Sequence of chain 1.B:
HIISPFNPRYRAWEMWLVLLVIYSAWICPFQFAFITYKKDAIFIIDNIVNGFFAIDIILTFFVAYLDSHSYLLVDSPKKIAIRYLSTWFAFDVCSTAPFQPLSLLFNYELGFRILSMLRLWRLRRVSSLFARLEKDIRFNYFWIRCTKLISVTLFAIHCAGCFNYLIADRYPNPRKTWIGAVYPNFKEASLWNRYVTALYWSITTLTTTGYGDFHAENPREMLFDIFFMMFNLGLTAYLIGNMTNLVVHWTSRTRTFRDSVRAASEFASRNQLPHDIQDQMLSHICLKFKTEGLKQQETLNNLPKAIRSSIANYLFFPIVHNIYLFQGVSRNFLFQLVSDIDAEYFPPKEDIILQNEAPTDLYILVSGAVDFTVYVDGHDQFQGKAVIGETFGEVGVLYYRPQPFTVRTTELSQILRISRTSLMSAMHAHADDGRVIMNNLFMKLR

A small-molecule ligand and the protein it binds are described below.
Small molecule (SMILES): CCCCCCCCCCCCCC(=O)O[C@@H](COC(=O)CCCCCCCC)COP(=O)(O)O

Binding-site contacts:
Ligand atom C25 contacts residue QNJ1 of chain 1.J at 3.9 Å.
Ligand atom O1 contacts residue TYR290 of chain 1.A at 3.0 Å.
Ligand atom C17 contacts residue LYS200 of chain 1.A at 3.8 Å.
Ligand atom P1 contacts residue LYS200 of chain 1.A at 3.8 Å.
Ligand atom C23 contacts residue LYS200 of chain 1.A at 3.5 Å.
Ligand atom C26 contacts residue QNJ1 of chain 1.J at 3.8 Å.
Ligand atom C24 contacts residue VAL204 of chain 1.A at 3.6 Å (hydrophobic).
Ligand atom O5 contacts residue TRP302 of chain 1.B at 4.1 Å.
Ligand atom O8 contacts residue SER179 of chain 1.A at 3.5 Å (h-bond).
Ligand atom C26 contacts residue SER179 of chain 1.A at 4.2 Å.
Ligand atom C28 contacts residue LEU175 of chain 1.A at 4.2 Å (hydrophobic).
Ligand atom C17 contacts residue TYR290 of chain 1.A at 4.1 Å (hydrophobic).
Ligand atom O6 contacts residue ARG197 of chain 1.A at 3.3 Å (salt-bridge).
Ligand atom P1 contacts residue TYR290 of chain 1.A at 3.2 Å.
Ligand atom P1 contacts residue ARG197 of chain 1.A at 3.5 Å.
Ligand atom C24 contacts residue SER179 of chain 1.A at 4.2 Å.
Ligand atom C36 contacts residue TRP75 of chain 1.A at 3.4 Å (hydrophobic).
Ligand atom C27 contacts residue VAL178 of chain 1.A at 4.0 Å (hydrophobic).
Ligand atom C31 contacts residue SER203 of chain 1.A at 3.8 Å.
Ligand atom O6 contacts residue TRP302 of chain 1.B at 3.7 Å.
Ligand atom C11 contacts residue PHE283 of chain 1.A at 4.2 Å (hydrophobic).
Ligand atom O6 contacts residue TYR290 of chain 1.A at 2.5 Å (h-bond).
Ligand atom O3 contacts residue TYR290 of chain 1.A at 3.0 Å (h-bond).
Ligand atom O4 contacts residue TYR290 of chain 1.A at 3.7 Å.
Ligand atom O8 contacts residue LYS200 of chain 1.A at 3.4 Å.
Ligand atom C16 contacts residue LYS200 of chain 1.A at 4.2 Å.
Ligand atom C14 contacts residue TYR290 of chain 1.A at 4.1 Å (hydrophobic).
Ligand atom O5 contacts residue LYS200 of chain 1.A at 3.5 Å (salt-bridge).
Ligand atom C25 contacts residue SER179 of chain 1.A at 3.2 Å.
Ligand atom O4 contacts residue ARG197 of chain 1.A at 2.5 Å (salt-bridge).
Ligand atom O3 contacts residue LYS200 of chain 1.A at 3.9 Å.
Ligand atom C35 contacts residue TRP75 of chain 1.A at 3.3 Å (hydrophobic).
Ligand atom O4 contacts residue LYS200 of chain 1.A at 3.4 Å (salt-bridge).
Ligand atom C26 contacts residue VAL204 of chain 1.A at 3.9 Å (hydrophobic).
Ligand atom C24 contacts residue LYS200 of chain 1.A at 3.5 Å.
Ligand atom C29 contacts residue SER203 of chain 1.A at 3.9 Å.
Ligand atom C29 contacts residue VAL178 of chain 1.A at 4.0 Å (hydrophobic).
Ligand atom C10 contacts residue LEU287 of chain 1.A at 4.1 Å (hydrophobic).
Ligand atom C10 contacts residue GLY286 of chain 1.A at 4.0 Å.
Ligand atom C27 contacts residue VAL204 of chain 1.A at 4.2 Å (hydrophobic).

Sequence of chain 1.A:
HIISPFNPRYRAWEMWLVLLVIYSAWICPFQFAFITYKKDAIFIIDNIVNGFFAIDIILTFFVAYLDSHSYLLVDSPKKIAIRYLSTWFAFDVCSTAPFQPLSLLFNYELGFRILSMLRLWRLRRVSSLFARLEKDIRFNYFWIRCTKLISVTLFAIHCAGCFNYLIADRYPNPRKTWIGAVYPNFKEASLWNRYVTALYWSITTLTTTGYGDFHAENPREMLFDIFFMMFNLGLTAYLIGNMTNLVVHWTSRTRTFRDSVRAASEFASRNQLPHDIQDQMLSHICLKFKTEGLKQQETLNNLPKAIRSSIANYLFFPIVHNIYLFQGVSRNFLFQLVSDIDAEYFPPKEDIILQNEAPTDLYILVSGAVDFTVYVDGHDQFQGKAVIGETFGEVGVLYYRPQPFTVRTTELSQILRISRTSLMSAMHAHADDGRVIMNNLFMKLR